Binding-site contacts:
Ligand atom C26 contacts residue THR149 of chain 1.H at 3.3 Å.
Ligand atom C12 contacts residue MET294 of chain 1.H at 3.8 Å (hydrophobic).
Ligand atom C8 contacts residue IMP1 of chain 1.KA at 3.5 Å.
Ligand atom O4 contacts residue ALA150 of chain 1.H at 3.6 Å (h-bond).
Ligand atom C19 contacts residue PRO51 of chain 1.F at 3.7 Å (hydrophobic).
Ligand atom O5 contacts residue THR149 of chain 1.H at 2.8 Å (h-bond).
Ligand atom N4 contacts residue ALA150 of chain 1.H at 3.8 Å.
Ligand atom C1 contacts residue GLY289 of chain 1.H at 3.9 Å.
Ligand atom O4 contacts residue HIS151 of chain 1.H at 3.4 Å (h-bond).
Ligand atom C29 contacts residue SER154 of chain 1.H at 3.7 Å.
Ligand atom C20 contacts residue PRO51 of chain 1.F at 3.6 Å (hydrophobic).
Ligand atom O3 contacts residue SER154 of chain 1.H at 3.7 Å.
Ligand atom C3 contacts residue MET288 of chain 1.H at 3.4 Å (hydrophobic).
Ligand atom O4 contacts residue THR149 of chain 1.H at 2.5 Å (h-bond).
Ligand atom C4 contacts residue GLY289 of chain 1.H at 3.8 Å.
Ligand atom C2 contacts residue GLY289 of chain 1.H at 3.5 Å.
Ligand atom N3 contacts residue GLU313 of chain 1.H at 3.2 Å (salt-bridge).
Ligand atom C13 contacts residue GLU313 of chain 1.H at 3.9 Å.
Ligand atom N4 contacts residue GLU313 of chain 1.H at 3.1 Å (salt-bridge).
Ligand atom C8 contacts residue ALA150 of chain 1.H at 3.6 Å (hydrophobic).
Ligand atom C25 contacts residue THR149 of chain 1.H at 3.2 Å.
Ligand atom C18 contacts residue TYR342 of chain 1.F at 3.6 Å (hydrophobic).
Ligand atom C7 contacts residue ALA150 of chain 1.H at 3.8 Å (hydrophobic).
Ligand atom C3 contacts residue GLY289 of chain 1.H at 3.6 Å.
Ligand atom C10 contacts residue ALA150 of chain 1.H at 3.9 Å (hydrophobic).
Ligand atom C19 contacts residue ALA338 of chain 1.F at 3.5 Å (hydrophobic).
Ligand atom O3 contacts residue LEU50 of chain 1.F at 3.9 Å.
Ligand atom C10 contacts residue GLU313 of chain 1.H at 3.7 Å.
Ligand atom O5 contacts residue VAL126 of chain 1.H at 3.4 Å.
Ligand atom CL contacts residue GLY341 of chain 1.F at 3.4 Å.
Ligand atom C26 contacts residue SER154 of chain 1.H at 3.8 Å.
Ligand atom O6 contacts residue VAL157 of chain 1.H at 3.3 Å (h-bond).
Ligand atom C8 contacts residue THR207 of chain 1.H at 3.8 Å.
Ligand atom C26 contacts residue VAL126 of chain 1.H at 3.7 Å (hydrophobic).
Ligand atom O6 contacts residue GLY156 of chain 1.H at 3.1 Å.
Ligand atom C25 contacts residue SER154 of chain 1.H at 3.7 Å.
Ligand atom O6 contacts residue SER154 of chain 1.H at 2.6 Å (h-bond).
Ligand atom CL contacts residue HIS151 of chain 1.H at 3.7 Å.
Ligand atom C13 contacts residue GLY289 of chain 1.H at 3.8 Å.
Ligand atom C25 contacts residue HIS151 of chain 1.H at 3.5 Å.

A small-molecule ligand and the protein it binds are described below.
Small molecule (SMILES): C=C(C)c1cccc(C(C)(C)NC(=O)Nc2ccc(Cl)c(O[C@H]3O[C@H](CO)[C@@H](O)[C@H]3O)c2)c1

Sequence of chain 1.H:
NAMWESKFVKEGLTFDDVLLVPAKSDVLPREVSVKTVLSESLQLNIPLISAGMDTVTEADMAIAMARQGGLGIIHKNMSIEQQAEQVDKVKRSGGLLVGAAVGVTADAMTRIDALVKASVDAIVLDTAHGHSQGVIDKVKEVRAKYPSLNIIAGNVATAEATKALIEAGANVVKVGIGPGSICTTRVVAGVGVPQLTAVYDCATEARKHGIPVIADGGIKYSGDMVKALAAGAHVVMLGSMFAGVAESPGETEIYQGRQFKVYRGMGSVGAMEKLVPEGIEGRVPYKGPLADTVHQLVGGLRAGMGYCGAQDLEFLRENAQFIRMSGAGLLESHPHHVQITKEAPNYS

Sequence of chain 1.F:
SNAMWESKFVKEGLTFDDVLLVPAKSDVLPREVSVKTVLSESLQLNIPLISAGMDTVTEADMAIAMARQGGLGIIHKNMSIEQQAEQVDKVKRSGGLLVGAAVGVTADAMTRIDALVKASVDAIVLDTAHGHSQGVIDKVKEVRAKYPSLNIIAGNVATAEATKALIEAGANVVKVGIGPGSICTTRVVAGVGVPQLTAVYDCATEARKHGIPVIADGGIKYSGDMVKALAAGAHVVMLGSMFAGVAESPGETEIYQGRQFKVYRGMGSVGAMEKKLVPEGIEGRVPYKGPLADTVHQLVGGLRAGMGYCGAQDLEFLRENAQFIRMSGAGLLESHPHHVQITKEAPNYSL